Sequence of chain 1.A:
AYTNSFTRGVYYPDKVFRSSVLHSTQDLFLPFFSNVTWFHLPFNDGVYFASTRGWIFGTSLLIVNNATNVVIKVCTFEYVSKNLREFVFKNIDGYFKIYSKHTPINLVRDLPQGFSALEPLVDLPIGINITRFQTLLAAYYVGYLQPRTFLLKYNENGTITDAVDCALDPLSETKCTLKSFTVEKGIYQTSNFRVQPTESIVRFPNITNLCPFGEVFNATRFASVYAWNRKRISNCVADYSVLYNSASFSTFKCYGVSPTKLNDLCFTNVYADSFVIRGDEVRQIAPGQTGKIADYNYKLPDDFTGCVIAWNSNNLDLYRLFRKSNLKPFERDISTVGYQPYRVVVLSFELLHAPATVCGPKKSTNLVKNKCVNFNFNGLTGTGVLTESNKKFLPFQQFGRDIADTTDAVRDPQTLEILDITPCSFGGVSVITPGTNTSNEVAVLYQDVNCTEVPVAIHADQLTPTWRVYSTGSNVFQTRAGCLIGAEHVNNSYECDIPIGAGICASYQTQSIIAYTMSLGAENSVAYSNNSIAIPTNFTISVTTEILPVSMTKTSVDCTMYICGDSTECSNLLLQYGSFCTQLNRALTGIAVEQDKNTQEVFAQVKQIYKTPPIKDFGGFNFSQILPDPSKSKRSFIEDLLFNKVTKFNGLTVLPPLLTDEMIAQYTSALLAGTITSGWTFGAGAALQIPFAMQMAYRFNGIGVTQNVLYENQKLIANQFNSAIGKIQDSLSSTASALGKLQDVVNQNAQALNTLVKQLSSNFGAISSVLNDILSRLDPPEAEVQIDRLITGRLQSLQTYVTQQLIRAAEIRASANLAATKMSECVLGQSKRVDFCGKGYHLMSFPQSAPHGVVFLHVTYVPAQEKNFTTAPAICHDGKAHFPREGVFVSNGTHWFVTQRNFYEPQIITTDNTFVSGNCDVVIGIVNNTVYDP

Sequence of chain 1.C:
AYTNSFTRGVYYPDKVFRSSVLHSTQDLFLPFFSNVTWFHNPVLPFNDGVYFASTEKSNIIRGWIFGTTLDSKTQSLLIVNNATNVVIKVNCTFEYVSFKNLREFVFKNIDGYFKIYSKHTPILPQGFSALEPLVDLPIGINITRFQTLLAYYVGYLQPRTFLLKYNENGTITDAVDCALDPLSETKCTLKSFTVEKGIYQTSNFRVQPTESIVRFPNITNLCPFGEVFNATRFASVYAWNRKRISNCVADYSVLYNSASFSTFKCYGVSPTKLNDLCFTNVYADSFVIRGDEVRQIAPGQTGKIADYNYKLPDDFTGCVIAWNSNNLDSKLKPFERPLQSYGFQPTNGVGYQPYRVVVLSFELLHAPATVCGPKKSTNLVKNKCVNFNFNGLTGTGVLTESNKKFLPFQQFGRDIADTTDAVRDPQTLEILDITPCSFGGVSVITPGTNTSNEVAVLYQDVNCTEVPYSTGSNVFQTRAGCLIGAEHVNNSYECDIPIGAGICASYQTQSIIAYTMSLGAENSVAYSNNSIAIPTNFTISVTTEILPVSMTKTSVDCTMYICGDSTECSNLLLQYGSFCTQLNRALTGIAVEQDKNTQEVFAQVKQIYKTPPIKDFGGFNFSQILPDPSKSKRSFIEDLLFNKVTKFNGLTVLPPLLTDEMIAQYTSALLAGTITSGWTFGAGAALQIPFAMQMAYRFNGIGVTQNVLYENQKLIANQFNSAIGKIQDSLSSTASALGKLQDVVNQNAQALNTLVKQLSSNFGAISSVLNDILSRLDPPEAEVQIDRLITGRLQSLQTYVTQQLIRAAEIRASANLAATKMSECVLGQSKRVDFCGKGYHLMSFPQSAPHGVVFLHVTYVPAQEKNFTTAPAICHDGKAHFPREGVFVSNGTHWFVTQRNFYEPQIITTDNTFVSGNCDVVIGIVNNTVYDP

Binding-site contacts:
Ligand atom C5 contacts residue ASN1079 of chain 1.C at 3.6 Å.
Ligand atom C3 contacts residue ASN1079 of chain 1.C at 3.8 Å.
Ligand atom C7 contacts residue ASN1079 of chain 1.C at 3.8 Å.
Ligand atom C8 contacts residue GLU1077 of chain 1.C at 3.3 Å.
Ligand atom C6 contacts residue ALA711 of chain 1.C at 3.9 Å (hydrophobic).
Ligand atom C5 contacts residue ALA711 of chain 1.C at 3.7 Å (hydrophobic).
Ligand atom O5 contacts residue ASN1079 of chain 1.C at 2.3 Å (h-bond).
Ligand atom O4 contacts residue ALA711 of chain 1.C at 4.4 Å.
Ligand atom C2 contacts residue ASN1079 of chain 1.C at 2.5 Å.
Ligand atom O7 contacts residue ASN1079 of chain 1.C at 4.2 Å.
Ligand atom N2 contacts residue ASN1079 of chain 1.C at 2.9 Å (h-bond).
Ligand atom C8 contacts residue LYS1078 of chain 1.C at 4.0 Å.
Ligand atom C1 contacts residue GLN900 of chain 1.A at 4.3 Å.
Ligand atom C4 contacts residue ASN1079 of chain 1.C at 4.2 Å.
Ligand atom C8 contacts residue ASN1079 of chain 1.C at 4.1 Å.
Ligand atom C1 contacts residue ASN1079 of chain 1.C at 1.4 Å.

A protein and the small-molecule ligand that binds it are described below.
Small molecule (SMILES): CC(=O)N[C@@H]1[C@@H](O)[C@H](O)[C@@H](CO)O[C@H]1O